Binding-site contacts:
Ligand atom CG2 contacts residue ILE37 of chain 1.B at 3.7 Å (hydrophobic).
Ligand atom CB contacts residue PRO34 of chain 1.B at 3.8 Å (hydrophobic).
Ligand atom N contacts residue ASN57 of chain 1.C at 2.9 Å (h-bond).
Ligand atom CG2 contacts residue PRO38 of chain 1.B at 3.9 Å (hydrophobic).
Ligand atom OG1 contacts residue ASN57 of chain 1.C at 3.0 Å (h-bond).
Ligand atom CE1 contacts residue LYS70 of chain 1.C at 3.9 Å.
Ligand atom CZ contacts residue PRO38 of chain 1.B at 3.8 Å (hydrophobic).
Ligand atom CB contacts residue ASN57 of chain 1.C at 3.5 Å.
Ligand atom N contacts residue GLN176 of chain 1.B at 3.5 Å (h-bond).
Ligand atom CD2 contacts residue ASN57 of chain 1.C at 3.4 Å.
Ligand atom N contacts residue GLN176 of chain 1.B at 3.6 Å (h-bond).
Ligand atom CA contacts residue ASN57 of chain 1.C at 3.6 Å.
Ligand atom O contacts residue ASN57 of chain 1.C at 2.9 Å (h-bond).
Ligand atom C contacts residue ASN57 of chain 1.C at 3.8 Å.
Ligand atom CG contacts residue ASN57 of chain 1.C at 3.9 Å.
Ligand atom CG2 contacts residue PRO34 of chain 1.B at 3.2 Å (hydrophobic).
Ligand atom C contacts residue GLN176 of chain 1.B at 3.5 Å.
Ligand atom OG contacts residue ALA177 of chain 1.B at 2.8 Å (h-bond).
Ligand atom N contacts residue GLN176 of chain 1.B at 3.3 Å (h-bond).
Ligand atom O contacts residue ARG173 of chain 1.B at 3.2 Å (salt-bridge).
Ligand atom CB contacts residue ALA177 of chain 1.B at 3.2 Å (hydrophobic).
Ligand atom N contacts residue THR107 of chain 1.C at 3.8 Å.
Ligand atom CB contacts residue GLN176 of chain 1.B at 3.5 Å.
Ligand atom CD1 contacts residue ASN57 of chain 1.C at 3.7 Å.
Ligand atom N contacts residue ASN57 of chain 1.C at 3.4 Å (h-bond).
Ligand atom CA contacts residue GLN176 of chain 1.B at 3.7 Å.
Ligand atom O contacts residue THR107 of chain 1.C at 3.7 Å.
Ligand atom N contacts residue ASN53 of chain 1.C at 3.7 Å.
Ligand atom OG contacts residue GLN176 of chain 1.B at 3.6 Å.
Ligand atom CA contacts residue GLN176 of chain 1.B at 3.2 Å.
Ligand atom CG contacts residue ASN139 of chain 1.B at 3.5 Å.
Ligand atom CG1 contacts residue GLN176 of chain 1.B at 3.3 Å.
Ligand atom CE1 contacts residue ILE73 of chain 1.C at 3.7 Å (hydrophobic).
Ligand atom CA contacts residue THR107 of chain 1.C at 3.8 Å.
Ligand atom CZ contacts residue MET66 of chain 1.C at 3.4 Å (hydrophobic).
Ligand atom CE2 contacts residue MET66 of chain 1.C at 3.5 Å (hydrophobic).
Ligand atom CB contacts residue ASN53 of chain 1.C at 3.5 Å.
Ligand atom CG1 contacts residue PRO34 of chain 1.B at 3.9 Å (hydrophobic).
Ligand atom CA contacts residue ASN53 of chain 1.C at 3.5 Å.
Ligand atom CD2 contacts residue LEU56 of chain 1.C at 3.8 Å (hydrophobic).

Sequence of chain 1.C:
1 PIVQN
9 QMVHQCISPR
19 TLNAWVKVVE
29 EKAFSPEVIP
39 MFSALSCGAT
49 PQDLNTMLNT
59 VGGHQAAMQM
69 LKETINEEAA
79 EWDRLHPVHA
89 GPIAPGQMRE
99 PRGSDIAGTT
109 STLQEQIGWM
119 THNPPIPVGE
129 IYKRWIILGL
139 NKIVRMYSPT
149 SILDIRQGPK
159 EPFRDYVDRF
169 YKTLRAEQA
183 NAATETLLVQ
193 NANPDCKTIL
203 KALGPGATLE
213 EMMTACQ

Sequence of chain 1.B:
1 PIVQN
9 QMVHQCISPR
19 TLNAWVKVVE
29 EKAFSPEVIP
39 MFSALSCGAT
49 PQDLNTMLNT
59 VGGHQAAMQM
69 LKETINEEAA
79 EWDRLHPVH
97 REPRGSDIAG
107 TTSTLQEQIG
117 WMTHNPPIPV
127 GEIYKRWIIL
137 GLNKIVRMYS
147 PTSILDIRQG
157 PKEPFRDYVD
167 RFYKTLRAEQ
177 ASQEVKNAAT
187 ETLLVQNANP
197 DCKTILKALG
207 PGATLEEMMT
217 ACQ

A small-molecule ligand and the protein it binds are described below.
Small molecule (SMILES): CC(C)[C@H](NC(=O)CNC(=O)[C@H](CO)NC(=O)[C@@H]1CCCN1C(=O)[C@@H](N)CO)C(=O)N[C@@H](Cc1ccccc1)C(=O)N[C@H](C(=O)N[C@@H](Cc1ccccc1)C(=O)NCC=O)[C@@H](C)O